Sequence of chain 1.M:
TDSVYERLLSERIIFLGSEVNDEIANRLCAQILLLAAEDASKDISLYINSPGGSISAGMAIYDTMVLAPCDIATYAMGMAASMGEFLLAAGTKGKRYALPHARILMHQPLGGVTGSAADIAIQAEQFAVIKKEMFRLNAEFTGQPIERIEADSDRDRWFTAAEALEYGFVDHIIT

Binding-site contacts:
Ligand atom CB contacts residue LEU111 of chain 1.M at 3.4 Å (hydrophobic).
Ligand atom CD2 contacts residue HIS108 of chain 1.M at 2.6 Å.
Ligand atom C contacts residue SER83 of chain 1.M at 3.2 Å.
Ligand atom CD2 contacts residue GLN109 of chain 1.M at 3.9 Å.
Ligand atom C contacts residue LEU111 of chain 1.M at 3.9 Å (hydrophobic).
Ligand atom OXT contacts residue SER83 of chain 1.M at 2.8 Å.
Ligand atom N contacts residue ILE56 of chain 1.M at 3.3 Å.
Ligand atom N contacts residue GLY54 of chain 1.M at 3.1 Å (h-bond).
Ligand atom C4 contacts residue PHE134 of chain 1.K at 4.0 Å (hydrophobic).
Ligand atom C5 contacts residue PHE128 of chain 1.M at 4.0 Å (hydrophobic).
Ligand atom C4 contacts residue PHE128 of chain 1.M at 3.8 Å (hydrophobic).
Ligand atom CD1 contacts residue GLY54 of chain 1.M at 3.4 Å.
Ligand atom CD2 contacts residue AI41 of chain 1.QB at 3.5 Å.
Ligand atom C6 contacts residue LEU111 of chain 1.M at 3.2 Å (hydrophobic).
Ligand atom C5 contacts residue PHE134 of chain 1.K at 3.9 Å (hydrophobic).
Ligand atom C2 contacts residue AI41 of chain 1.QB at 3.6 Å.
Ligand atom O1 contacts residue SER55 of chain 1.M at 3.9 Å.
Ligand atom CG contacts residue HIS108 of chain 1.M at 4.0 Å.
Ligand atom CB contacts residue ILE56 of chain 1.M at 4.0 Å (hydrophobic).
Ligand atom O1 contacts residue AI41 of chain 1.QB at 3.8 Å.
Ligand atom C1 contacts residue LEU111 of chain 1.M at 4.0 Å (hydrophobic).
Ligand atom CD1 contacts residue SER55 of chain 1.M at 3.5 Å.
Ligand atom CA contacts residue LEU111 of chain 1.M at 3.5 Å (hydrophobic).
Ligand atom O contacts residue PRO110 of chain 1.M at 3.6 Å.
Ligand atom CD1 contacts residue PRO110 of chain 1.M at 4.0 Å (hydrophobic).
Ligand atom O contacts residue SER83 of chain 1.M at 2.8 Å (h-bond).
Ligand atom C3 contacts residue AI41 of chain 1.QB at 3.4 Å.
Ligand atom N contacts residue LEU111 of chain 1.M at 2.8 Å (h-bond).
Ligand atom OXT contacts residue GLY54 of chain 1.M at 3.2 Å (h-bond).
Ligand atom CD1 contacts residue MET135 of chain 1.M at 3.5 Å (hydrophobic).
Ligand atom O1 contacts residue ILE56 of chain 1.M at 2.9 Å (h-bond).
Ligand atom O contacts residue LEU111 of chain 1.M at 2.8 Å (h-bond).
Ligand atom CA contacts residue GLY54 of chain 1.M at 3.7 Å.
Ligand atom C4 contacts residue AI41 of chain 1.QB at 3.7 Å.
Ligand atom O contacts residue HIS108 of chain 1.M at 3.2 Å (h-bond).
Ligand atom OXT contacts residue MET84 of chain 1.M at 3.1 Å (h-bond).
Ligand atom C contacts residue LEU111 of chain 1.M at 3.8 Å (hydrophobic).
Ligand atom C contacts residue ILE56 of chain 1.M at 3.8 Å (hydrophobic).
Ligand atom C5 contacts residue LEU111 of chain 1.M at 4.0 Å (hydrophobic).
Ligand atom C contacts residue GLY54 of chain 1.M at 3.7 Å.

A protein and the small-molecule ligand that binds it are described below.
Small molecule (SMILES): CC(C)C[C@H](NC(=O)[C@H](CC(C)C)NC(=O)c1ccccc1)C(=O)O

Sequence of chain 1.K:
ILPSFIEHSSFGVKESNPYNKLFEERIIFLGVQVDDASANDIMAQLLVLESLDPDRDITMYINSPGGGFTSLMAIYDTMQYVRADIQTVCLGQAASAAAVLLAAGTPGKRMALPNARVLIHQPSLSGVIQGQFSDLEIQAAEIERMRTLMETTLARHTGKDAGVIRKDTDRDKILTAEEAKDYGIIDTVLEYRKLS